This protein binds this small molecule.
Small molecule (SMILES): O[C@@H]1[C@@H](O)[C@@H](O)OC[C@H]1O

Sequence of chain 1.D:
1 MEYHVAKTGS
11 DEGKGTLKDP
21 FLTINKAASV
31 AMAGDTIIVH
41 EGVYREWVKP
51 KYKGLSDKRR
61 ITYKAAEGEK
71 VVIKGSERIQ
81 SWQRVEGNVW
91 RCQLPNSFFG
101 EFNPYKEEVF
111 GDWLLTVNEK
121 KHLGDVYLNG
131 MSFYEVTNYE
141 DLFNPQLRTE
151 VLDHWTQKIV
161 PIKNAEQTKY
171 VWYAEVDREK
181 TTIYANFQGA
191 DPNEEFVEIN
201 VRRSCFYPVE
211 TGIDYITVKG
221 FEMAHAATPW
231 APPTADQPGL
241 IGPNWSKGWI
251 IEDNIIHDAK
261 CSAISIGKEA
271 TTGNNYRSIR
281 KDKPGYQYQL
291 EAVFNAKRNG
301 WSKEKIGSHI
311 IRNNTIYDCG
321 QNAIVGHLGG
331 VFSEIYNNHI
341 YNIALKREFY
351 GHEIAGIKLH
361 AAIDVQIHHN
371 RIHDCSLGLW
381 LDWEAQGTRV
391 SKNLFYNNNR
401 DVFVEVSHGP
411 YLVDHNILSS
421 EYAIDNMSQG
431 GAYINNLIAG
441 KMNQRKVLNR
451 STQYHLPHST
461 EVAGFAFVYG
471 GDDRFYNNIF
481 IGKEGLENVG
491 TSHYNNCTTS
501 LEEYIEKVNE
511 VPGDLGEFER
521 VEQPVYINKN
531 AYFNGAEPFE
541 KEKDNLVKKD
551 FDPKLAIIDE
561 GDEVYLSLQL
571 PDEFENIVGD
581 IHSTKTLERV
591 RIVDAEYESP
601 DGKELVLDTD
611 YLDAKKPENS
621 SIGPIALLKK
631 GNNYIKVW

Binding-site contacts:
Ligand atom O4 contacts residue ARG347 of chain 1.D at 3.1 Å (salt-bridge).
Ligand atom O1 contacts residue ASN397 of chain 1.D at 3.7 Å.
Ligand atom C4 contacts residue PRO161 of chain 1.D at 3.1 Å (hydrophobic).
Ligand atom C2 contacts residue ASN399 of chain 1.D at 3.7 Å.
Ligand atom C4 contacts residue ARG347 of chain 1.D at 4.1 Å.
Ligand atom O3 contacts residue LEU345 of chain 1.D at 4.2 Å.
Ligand atom O4 contacts residue LYS163 of chain 1.D at 4.1 Å.
Ligand atom O3 contacts residue ASN399 of chain 1.D at 2.8 Å (h-bond).
Ligand atom O4 contacts residue VAL160 of chain 1.D at 4.2 Å.
Ligand atom C5 contacts residue PRO161 of chain 1.D at 3.5 Å (hydrophobic).
Ligand atom C2 contacts residue XYS1 of chain 1.MA at 3.7 Å.
Ligand atom O3 contacts residue VAL160 of chain 1.D at 3.6 Å.
Ligand atom O2 contacts residue ASP374 of chain 1.D at 4.2 Å.
Ligand atom O4 contacts residue PRO161 of chain 1.D at 3.0 Å (h-bond).
Ligand atom C1 contacts residue ASN397 of chain 1.D at 4.0 Å.
Ligand atom O4 contacts residue ILE162 of chain 1.D at 4.3 Å.
Ligand atom C5 contacts residue LEU345 of chain 1.D at 4.3 Å (hydrophobic).
Ligand atom O2 contacts residue ASN398 of chain 1.D at 4.1 Å.
Ligand atom O2 contacts residue XYS1 of chain 1.MA at 3.2 Å (h-bond).
Ligand atom C2 contacts residue ASN397 of chain 1.D at 4.1 Å.
Ligand atom O4 contacts residue VAL151 of chain 1.D at 4.5 Å.
Ligand atom C3 contacts residue ARG347 of chain 1.D at 4.0 Å.
Ligand atom O2 contacts residue ASN397 of chain 1.D at 3.1 Å (h-bond).
Ligand atom O1 contacts residue ASP374 of chain 1.D at 2.4 Å (salt-bridge).
Ligand atom C5 contacts residue LYS163 of chain 1.D at 3.7 Å.
Ligand atom C4 contacts residue LEU345 of chain 1.D at 4.3 Å (hydrophobic).
Ligand atom O5 contacts residue ASP374 of chain 1.D at 3.9 Å.
Ligand atom O2 contacts residue CYS375 of chain 1.D at 3.8 Å.
Ligand atom C1 contacts residue ASP374 of chain 1.D at 3.3 Å.
Ligand atom O3 contacts residue ARG347 of chain 1.D at 2.9 Å (salt-bridge).
Ligand atom O1 contacts residue LEU345 of chain 1.D at 4.1 Å.
Ligand atom C3 contacts residue LEU345 of chain 1.D at 3.6 Å (hydrophobic).
Ligand atom C3 contacts residue ASN399 of chain 1.D at 3.6 Å.
Ligand atom C4 contacts residue VAL160 of chain 1.D at 4.2 Å (hydrophobic).
Ligand atom O5 contacts residue PRO161 of chain 1.D at 4.2 Å.
Ligand atom C1 contacts residue XYS1 of chain 1.MA at 4.5 Å.
Ligand atom O2 contacts residue ASN399 of chain 1.D at 3.1 Å (h-bond).
Ligand atom O4 contacts residue LEU345 of chain 1.D at 4.1 Å.